Binding-site contacts:
Ligand atom OD2 contacts residue PRO864 of chain 26.T at 3.7 Å.
Ligand atom CB contacts residue GLY42 of chain 26.U at 3.7 Å.
Ligand atom CD1 contacts residue ASN634 of chain 26.T at 3.6 Å.
Ligand atom OD1 contacts residue ALA762 of chain 26.T at 3.5 Å.
Ligand atom O contacts residue ASN47 of chain 26.U at 3.3 Å (h-bond).
Ligand atom CZ contacts residue ASN634 of chain 26.T at 3.8 Å.
Ligand atom CD1 contacts residue ARG33 of chain 26.U at 3.8 Å.
Ligand atom N contacts residue TYR636 of chain 26.T at 3.8 Å.
Ligand atom O contacts residue GLY42 of chain 26.U at 2.9 Å (h-bond).
Ligand atom CG2 contacts residue LEU637 of chain 26.T at 3.8 Å (hydrophobic).
Ligand atom CD1 contacts residue LEU637 of chain 26.T at 3.7 Å (hydrophobic).
Ligand atom OD1 contacts residue ARG862 of chain 26.T at 3.1 Å.
Ligand atom O contacts residue ARG666 of chain 26.T at 3.1 Å (salt-bridge).
Ligand atom CB contacts residue GLY42 of chain 26.U at 3.5 Å.
Ligand atom ND2 contacts residue ARG666 of chain 26.T at 3.4 Å (salt-bridge).
Ligand atom CA contacts residue TYR636 of chain 26.T at 3.7 Å (hydrophobic).
Ligand atom CZ contacts residue PHE633 of chain 26.T at 3.7 Å (hydrophobic).
Ligand atom O contacts residue TYR636 of chain 26.T at 3.1 Å (h-bond).
Ligand atom CA contacts residue GLU911 of chain 26.T at 3.8 Å.
Ligand atom CG1 contacts residue GLU911 of chain 26.T at 3.7 Å.
Ligand atom CA contacts residue GLY42 of chain 26.U at 3.6 Å.
Ligand atom N contacts residue ASN47 of chain 26.U at 3.8 Å.
Ligand atom CE1 contacts residue ASN634 of chain 26.T at 3.4 Å.
Ligand atom N contacts residue SER871 of chain 26.T at 3.5 Å (h-bond).
Ligand atom O contacts residue ARG46 of chain 26.U at 3.5 Å (salt-bridge).
Ligand atom CD1 contacts residue ALA20 of chain 26.U at 3.7 Å (hydrophobic).
Ligand atom O contacts residue TYR636 of chain 26.T at 3.5 Å (h-bond).
Ligand atom CB contacts residue PHE45 of chain 26.U at 3.3 Å (hydrophobic).
Ligand atom OD1 contacts residue ALA874 of chain 26.T at 3.8 Å.
Ligand atom CA contacts residue ASN47 of chain 26.U at 3.8 Å.
Ligand atom CG2 contacts residue TYR636 of chain 26.T at 3.4 Å (hydrophobic).
Ligand atom OD2 contacts residue SER871 of chain 26.T at 3.2 Å (h-bond).
Ligand atom N contacts residue GLY42 of chain 26.U at 3.2 Å (h-bond).
Ligand atom N contacts residue ARG46 of chain 26.U at 3.5 Å (salt-bridge).
Ligand atom CD1 contacts residue SER21 of chain 26.U at 3.6 Å.
Ligand atom C contacts residue GLY42 of chain 26.U at 3.5 Å.
Ligand atom C contacts residue GLU911 of chain 26.T at 3.3 Å.
Ligand atom N contacts residue PHE45 of chain 26.U at 3.4 Å (h-bond).
Ligand atom O contacts residue GLU911 of chain 26.T at 3.1 Å (salt-bridge).
Ligand atom CA contacts residue PHE45 of chain 26.U at 3.6 Å (hydrophobic).

Sequence of chain 26.T:
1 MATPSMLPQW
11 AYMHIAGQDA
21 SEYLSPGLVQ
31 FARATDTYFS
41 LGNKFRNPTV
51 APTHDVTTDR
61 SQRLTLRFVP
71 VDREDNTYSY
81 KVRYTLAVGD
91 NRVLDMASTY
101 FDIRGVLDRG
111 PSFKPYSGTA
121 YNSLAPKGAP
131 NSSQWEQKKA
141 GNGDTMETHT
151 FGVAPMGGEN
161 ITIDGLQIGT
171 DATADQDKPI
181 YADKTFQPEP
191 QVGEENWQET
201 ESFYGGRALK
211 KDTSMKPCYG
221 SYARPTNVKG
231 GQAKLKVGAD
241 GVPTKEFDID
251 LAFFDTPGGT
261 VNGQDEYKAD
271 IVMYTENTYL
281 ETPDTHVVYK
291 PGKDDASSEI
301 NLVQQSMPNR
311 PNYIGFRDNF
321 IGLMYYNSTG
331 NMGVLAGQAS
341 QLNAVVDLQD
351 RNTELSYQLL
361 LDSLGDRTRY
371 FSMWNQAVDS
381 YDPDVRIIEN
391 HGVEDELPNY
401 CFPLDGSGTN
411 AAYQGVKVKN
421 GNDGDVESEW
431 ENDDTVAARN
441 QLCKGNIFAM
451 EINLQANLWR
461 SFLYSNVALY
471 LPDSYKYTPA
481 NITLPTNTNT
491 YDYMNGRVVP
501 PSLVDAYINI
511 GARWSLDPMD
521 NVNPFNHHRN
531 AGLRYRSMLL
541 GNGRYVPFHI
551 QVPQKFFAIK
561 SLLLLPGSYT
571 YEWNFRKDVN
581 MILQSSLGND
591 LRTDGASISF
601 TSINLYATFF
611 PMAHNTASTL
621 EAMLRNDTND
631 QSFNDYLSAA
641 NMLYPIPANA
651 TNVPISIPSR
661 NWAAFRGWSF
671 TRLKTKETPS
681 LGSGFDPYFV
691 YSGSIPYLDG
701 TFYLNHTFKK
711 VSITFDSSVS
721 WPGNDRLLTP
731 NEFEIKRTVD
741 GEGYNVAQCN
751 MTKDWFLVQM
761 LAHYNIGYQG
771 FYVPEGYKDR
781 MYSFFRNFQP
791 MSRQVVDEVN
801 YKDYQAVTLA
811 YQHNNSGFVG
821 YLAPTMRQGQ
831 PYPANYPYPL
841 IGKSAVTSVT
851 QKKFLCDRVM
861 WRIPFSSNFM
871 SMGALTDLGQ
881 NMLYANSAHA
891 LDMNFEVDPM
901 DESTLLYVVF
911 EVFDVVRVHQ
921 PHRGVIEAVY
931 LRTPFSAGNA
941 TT

Sequence of chain 26.U:
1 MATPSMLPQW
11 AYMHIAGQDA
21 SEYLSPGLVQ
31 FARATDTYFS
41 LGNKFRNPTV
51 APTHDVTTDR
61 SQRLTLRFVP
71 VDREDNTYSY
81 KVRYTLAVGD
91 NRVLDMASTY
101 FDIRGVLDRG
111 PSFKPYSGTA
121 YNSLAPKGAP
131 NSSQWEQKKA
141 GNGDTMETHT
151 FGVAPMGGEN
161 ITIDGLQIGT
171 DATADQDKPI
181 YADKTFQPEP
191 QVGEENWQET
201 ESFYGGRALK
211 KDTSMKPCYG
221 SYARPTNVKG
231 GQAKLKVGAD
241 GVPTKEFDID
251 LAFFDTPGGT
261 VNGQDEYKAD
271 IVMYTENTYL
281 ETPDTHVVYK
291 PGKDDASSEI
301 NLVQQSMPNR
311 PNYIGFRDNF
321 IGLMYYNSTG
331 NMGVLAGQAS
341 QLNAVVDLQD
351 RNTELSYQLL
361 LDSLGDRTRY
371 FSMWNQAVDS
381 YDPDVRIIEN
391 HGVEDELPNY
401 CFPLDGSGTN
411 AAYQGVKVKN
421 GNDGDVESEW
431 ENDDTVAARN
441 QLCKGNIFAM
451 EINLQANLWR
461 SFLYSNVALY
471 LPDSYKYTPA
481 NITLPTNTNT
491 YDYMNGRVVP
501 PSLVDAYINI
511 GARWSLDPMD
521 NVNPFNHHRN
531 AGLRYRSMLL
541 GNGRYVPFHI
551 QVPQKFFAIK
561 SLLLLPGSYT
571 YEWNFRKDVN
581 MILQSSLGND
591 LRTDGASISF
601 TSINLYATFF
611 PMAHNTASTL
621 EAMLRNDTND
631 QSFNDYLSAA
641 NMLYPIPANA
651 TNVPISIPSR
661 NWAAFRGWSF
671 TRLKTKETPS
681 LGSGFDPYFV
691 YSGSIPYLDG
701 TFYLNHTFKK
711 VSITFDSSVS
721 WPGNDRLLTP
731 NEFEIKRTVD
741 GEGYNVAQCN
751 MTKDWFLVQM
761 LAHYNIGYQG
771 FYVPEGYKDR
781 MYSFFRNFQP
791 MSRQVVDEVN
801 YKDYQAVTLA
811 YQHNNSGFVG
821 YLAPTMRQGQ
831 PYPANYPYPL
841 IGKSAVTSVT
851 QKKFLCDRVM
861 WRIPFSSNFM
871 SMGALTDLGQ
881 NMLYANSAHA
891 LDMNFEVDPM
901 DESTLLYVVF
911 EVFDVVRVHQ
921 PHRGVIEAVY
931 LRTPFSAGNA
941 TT

A small-molecule ligand and the protein it binds are described below.
Small molecule (SMILES): CC[C@H](C)[C@H](NC(=O)[C@@H](N)CC(=O)O)C(=O)N[C@@H](CC(N)=O)C(=O)N[C@@H](Cc1ccccc1)C(=O)N[C@@H](CO)C(=O)N[C@@H](CO)C(=O)N[C@H](C=O)CC(C)C